Binding-site contacts:
Ligand atom C15 contacts residue GLU8 of chain 1.A at 3.9 Å.
Ligand atom C3 contacts residue TYR83 of chain 1.A at 4.0 Å (hydrophobic).
Ligand atom O2 contacts residue GLU8 of chain 1.A at 3.5 Å.
Ligand atom C14 contacts residue PHE119 of chain 1.A at 4.1 Å (hydrophobic).
Ligand atom C16 contacts residue VAL117 of chain 1.A at 3.7 Å (hydrophobic).
Ligand atom C15 contacts residue VAL117 of chain 1.A at 3.9 Å (hydrophobic).
Ligand atom O2 contacts residue VAL115 of chain 1.A at 3.6 Å.
Ligand atom C9 contacts residue GLN140 of chain 1.A at 4.1 Å.
Ligand atom C14 contacts residue LYS136 of chain 1.A at 3.9 Å.
Ligand atom C8 contacts residue SER10 of chain 1.A at 3.8 Å.
Ligand atom C2 contacts residue VAL115 of chain 1.A at 4.1 Å (hydrophobic).
Ligand atom O3 contacts residue GLN140 of chain 1.A at 3.5 Å (h-bond).
Ligand atom C16 contacts residue GLU8 of chain 1.A at 3.6 Å.
Ligand atom C13 contacts residue LYS136 of chain 1.A at 3.5 Å.
Ligand atom O1 contacts residue LYS136 of chain 1.A at 3.2 Å.
Ligand atom O3 contacts residue SER10 of chain 1.A at 3.9 Å.
Ligand atom C7 contacts residue PHE143 of chain 1.A at 3.7 Å (hydrophobic).
Ligand atom C14 contacts residue VAL117 of chain 1.A at 4.0 Å (hydrophobic).
Ligand atom C12 contacts residue LYS136 of chain 1.A at 3.8 Å.
Ligand atom C14 contacts residue HIS132 of chain 1.A at 4.0 Å.
Ligand atom S contacts residue GLN140 of chain 1.A at 3.6 Å.
Ligand atom C2 contacts residue SER139 of chain 1.A at 3.7 Å.
Ligand atom C15 contacts residue HIS132 of chain 1.A at 4.1 Å.
Ligand atom C15 contacts residue LYS136 of chain 1.A at 4.0 Å.
Ligand atom C2 contacts residue VAL117 of chain 1.A at 4.1 Å (hydrophobic).
Ligand atom C4 contacts residue SER139 of chain 1.A at 4.1 Å.
Ligand atom C13 contacts residue VAL117 of chain 1.A at 3.9 Å (hydrophobic).
Ligand atom N contacts residue VAL115 of chain 1.A at 3.5 Å.
Ligand atom C3 contacts residue SER139 of chain 1.A at 3.7 Å.
Ligand atom C10 contacts residue VAL115 of chain 1.A at 4.0 Å (hydrophobic).
Ligand atom C12 contacts residue VAL117 of chain 1.A at 3.8 Å (hydrophobic).
Ligand atom C5 contacts residue VAL115 of chain 1.A at 4.1 Å (hydrophobic).
Ligand atom C11 contacts residue VAL117 of chain 1.A at 3.7 Å (hydrophobic).
Ligand atom C2 contacts residue PHE100 of chain 1.A at 4.0 Å (hydrophobic).
Ligand atom C6 contacts residue PHE143 of chain 1.A at 3.5 Å (hydrophobic).
Ligand atom O1 contacts residue GLN140 of chain 1.A at 2.9 Å (h-bond).
Ligand atom C12 contacts residue SER139 of chain 1.A at 4.0 Å.
Ligand atom C16 contacts residue LYS136 of chain 1.A at 3.9 Å.
Ligand atom C3 contacts residue PHE100 of chain 1.A at 3.9 Å (hydrophobic).
Ligand atom C1 contacts residue VAL115 of chain 1.A at 3.8 Å (hydrophobic).

Sequence of chain 1.A:
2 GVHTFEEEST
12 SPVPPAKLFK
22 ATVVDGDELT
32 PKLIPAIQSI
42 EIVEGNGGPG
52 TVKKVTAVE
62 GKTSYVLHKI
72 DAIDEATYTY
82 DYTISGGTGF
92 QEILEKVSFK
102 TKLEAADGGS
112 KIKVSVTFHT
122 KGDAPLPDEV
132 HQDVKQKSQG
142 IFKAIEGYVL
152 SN

The protein below binds the small molecule below.
Small molecule (SMILES): O=S(=O)(O)c1cccc2cccc(Nc3ccccc3)c12